Sequence of chain 1.A:
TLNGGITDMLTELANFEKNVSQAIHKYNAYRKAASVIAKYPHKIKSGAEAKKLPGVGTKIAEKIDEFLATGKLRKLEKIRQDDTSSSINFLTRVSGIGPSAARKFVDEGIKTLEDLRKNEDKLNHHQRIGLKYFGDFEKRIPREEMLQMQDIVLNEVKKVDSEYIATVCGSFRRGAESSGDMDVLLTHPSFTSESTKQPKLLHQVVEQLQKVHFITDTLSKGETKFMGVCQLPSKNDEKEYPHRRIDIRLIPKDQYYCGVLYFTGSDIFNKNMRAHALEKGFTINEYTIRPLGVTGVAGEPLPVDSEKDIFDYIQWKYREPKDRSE

Binding-site contacts:
Ligand atom C3' contacts residue LYS68 of chain 1.A at 3.7 Å.
Ligand atom OP1 contacts residue NA1 of chain 1.I at 2.5 Å (h-bond).
Ligand atom OP2 contacts residue LYS35 of chain 1.A at 3.7 Å.
Ligand atom OP2 contacts residue LYS68 of chain 1.A at 2.8 Å (salt-bridge).
Ligand atom OP1 contacts residue LEU62 of chain 1.A at 3.6 Å.
Ligand atom C4' contacts residue GLY64 of chain 1.A at 3.2 Å.
Ligand atom OP2 contacts residue VAL65 of chain 1.A at 3.9 Å.
Ligand atom OP1 contacts residue LYS68 of chain 1.A at 3.4 Å (salt-bridge).
Ligand atom OP2 contacts residue THR67 of chain 1.A at 3.8 Å.
Ligand atom O5' contacts residue GLY66 of chain 1.A at 3.3 Å.
Ligand atom OP1 contacts residue THR67 of chain 1.A at 3.5 Å (h-bond).
Ligand atom OP2 contacts residue GLY66 of chain 1.A at 3.7 Å.
Ligand atom OP1 contacts residue GLY66 of chain 1.A at 2.9 Å (h-bond).
Ligand atom OP1 contacts residue GLY64 of chain 1.A at 2.9 Å (h-bond).
Ligand atom C4' contacts residue GLY66 of chain 1.A at 3.9 Å.
Ligand atom O4' contacts residue ALA38 of chain 1.A at 3.6 Å.
Ligand atom OP3 contacts residue LYS35 of chain 1.A at 2.6 Å (salt-bridge).
Ligand atom O3' contacts residue ILE69 of chain 1.A at 3.6 Å.
Ligand atom P contacts residue LYS35 of chain 1.A at 3.6 Å.
Ligand atom C5' contacts residue GLY66 of chain 1.A at 3.2 Å.
Ligand atom C5' contacts residue TYR39 of chain 1.A at 3.3 Å (hydrophobic).
Ligand atom P contacts residue GLY64 of chain 1.A at 3.8 Å.
Ligand atom C5' contacts residue GLY64 of chain 1.A at 3.2 Å.
Ligand atom OP1 contacts residue VAL65 of chain 1.A at 3.5 Å (h-bond).
Ligand atom P contacts residue GLY66 of chain 1.A at 3.6 Å.
Ligand atom O6 contacts residue HIS34 of chain 1.A at 3.9 Å.
Ligand atom OP2 contacts residue NA1 of chain 1.I at 3.9 Å.
Ligand atom P contacts residue LYS68 of chain 1.A at 3.7 Å.
Ligand atom OP1 contacts residue PRO63 of chain 1.A at 3.7 Å.
Ligand atom O3' contacts residue VAL65 of chain 1.A at 3.8 Å.
Ligand atom P contacts residue ILE69 of chain 1.A at 3.9 Å.
Ligand atom N3 contacts residue ALA38 of chain 1.A at 3.6 Å.
Ligand atom OP1 contacts residue ILE69 of chain 1.A at 2.8 Å (h-bond).
Ligand atom C3' contacts residue GLY66 of chain 1.A at 3.7 Å.
Ligand atom O3' contacts residue LYS68 of chain 1.A at 3.8 Å.
Ligand atom O3' contacts residue GLY64 of chain 1.A at 3.4 Å.
Ligand atom OP2 contacts residue LYS68 of chain 1.A at 3.0 Å.
Ligand atom OP1 contacts residue LYS68 of chain 1.A at 2.9 Å (salt-bridge).
Ligand atom P contacts residue NA1 of chain 1.I at 3.7 Å.
Ligand atom P contacts residue LYS68 of chain 1.A at 3.4 Å.

A protein and the small-molecule ligand that binds it are described below.
Small molecule (SMILES): Cc1cn([C@H]2C[C@H](O[P](=O)(O)OC[C@H]3O[C@@H](n4ccc(N)nc4=O)C[C@@H]3O[P](=O)(O)OC[C@H]3O[C@@H](n4cnc5c(=O)nc(N)[nH]c54)C[C@@H]3O[P](=O)(O)OC[C@H]3O[C@@H](n4cnc5c(=O)nc(N)[nH]c54)C[C@@H]3O)[C@@H](CO[P](=O)(O)O[C@H]3C[C@H](n4cnc5c(=O)nc(N)[nH]c54)O[C@@H]3COP(=O)(O)O)O2)c(=O)[nH]c1=O